Binding-site contacts:
Ligand atom O5 contacts residue ASN166 of chain 5.A at 2.4 Å (h-bond).
Ligand atom C2 contacts residue ASN166 of chain 5.A at 2.2 Å.
Ligand atom C5 contacts residue ASN166 of chain 5.A at 3.6 Å.
Ligand atom O7 contacts residue ASN166 of chain 5.A at 3.1 Å (h-bond).
Ligand atom C7 contacts residue ASN166 of chain 5.A at 3.2 Å.
Ligand atom C8 contacts residue TRP237 of chain 5.A at 3.6 Å (hydrophobic).
Ligand atom C1 contacts residue TRP237 of chain 5.A at 4.2 Å (hydrophobic).
Ligand atom O7 contacts residue THR239 of chain 5.A at 3.7 Å.
Ligand atom C3 contacts residue ASN166 of chain 5.A at 3.6 Å.
Ligand atom C1 contacts residue ASN166 of chain 5.A at 1.4 Å.
Ligand atom O6 contacts residue TRP237 of chain 5.A at 3.9 Å.
Ligand atom C6 contacts residue TRP237 of chain 5.A at 4.4 Å (hydrophobic).
Ligand atom N2 contacts residue THR239 of chain 5.A at 4.0 Å.
Ligand atom C7 contacts residue THR239 of chain 5.A at 4.0 Å.
Ligand atom C4 contacts residue ASN166 of chain 5.A at 4.1 Å.
Ligand atom O6 contacts residue THR168 of chain 5.A at 3.8 Å.
Ligand atom N2 contacts residue ASN166 of chain 5.A at 2.7 Å (h-bond).

Sequence of chain 5.A:
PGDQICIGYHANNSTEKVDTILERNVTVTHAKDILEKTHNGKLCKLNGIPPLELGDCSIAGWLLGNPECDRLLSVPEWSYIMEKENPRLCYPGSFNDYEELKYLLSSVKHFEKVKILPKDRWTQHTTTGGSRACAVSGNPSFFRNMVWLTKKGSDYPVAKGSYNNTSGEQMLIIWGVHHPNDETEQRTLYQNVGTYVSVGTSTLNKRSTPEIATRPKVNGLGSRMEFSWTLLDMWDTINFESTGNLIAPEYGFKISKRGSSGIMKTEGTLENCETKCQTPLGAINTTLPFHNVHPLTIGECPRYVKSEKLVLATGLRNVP

The small molecule below binds the protein below.
Small molecule (SMILES): CC(=O)N[C@H]1[C@H](O[C@H]2[C@H](O)[C@@H](NC(C)=O)CO[C@@H]2CO)O[C@H](CO)[C@@H](O)[C@@H]1O